Sequence of chain 1.B:
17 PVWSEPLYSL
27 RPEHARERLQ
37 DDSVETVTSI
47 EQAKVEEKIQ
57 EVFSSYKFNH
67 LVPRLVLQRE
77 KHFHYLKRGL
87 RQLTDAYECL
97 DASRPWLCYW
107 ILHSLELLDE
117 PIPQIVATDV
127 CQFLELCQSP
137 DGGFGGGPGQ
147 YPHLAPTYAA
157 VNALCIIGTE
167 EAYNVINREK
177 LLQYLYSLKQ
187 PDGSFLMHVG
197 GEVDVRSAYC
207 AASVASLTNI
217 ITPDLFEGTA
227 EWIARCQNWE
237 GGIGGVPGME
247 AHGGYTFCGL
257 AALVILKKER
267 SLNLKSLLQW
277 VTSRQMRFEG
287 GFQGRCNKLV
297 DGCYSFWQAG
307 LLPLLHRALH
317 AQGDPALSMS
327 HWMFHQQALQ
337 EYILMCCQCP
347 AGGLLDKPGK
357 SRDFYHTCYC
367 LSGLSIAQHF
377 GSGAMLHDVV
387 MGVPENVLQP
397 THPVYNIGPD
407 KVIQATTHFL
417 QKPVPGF

Sequence of chain 1.A:
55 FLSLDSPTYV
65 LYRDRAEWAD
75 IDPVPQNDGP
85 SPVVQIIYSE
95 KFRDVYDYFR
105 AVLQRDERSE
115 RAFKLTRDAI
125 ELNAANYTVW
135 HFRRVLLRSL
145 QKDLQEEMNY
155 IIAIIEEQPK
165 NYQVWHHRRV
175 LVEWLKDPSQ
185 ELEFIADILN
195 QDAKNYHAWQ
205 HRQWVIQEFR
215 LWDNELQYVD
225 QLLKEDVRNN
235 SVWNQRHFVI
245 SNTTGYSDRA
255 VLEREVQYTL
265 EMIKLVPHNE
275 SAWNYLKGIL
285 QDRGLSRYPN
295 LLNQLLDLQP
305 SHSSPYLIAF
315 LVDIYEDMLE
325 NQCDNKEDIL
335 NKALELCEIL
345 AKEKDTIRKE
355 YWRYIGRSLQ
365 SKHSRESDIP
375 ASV

Binding-site contacts:
Ligand atom OAE contacts residue TYR166 of chain 1.A at 3.7 Å.
Ligand atom CAM contacts residue FPP1 of chain 1.D at 3.5 Å.
Ligand atom CAF contacts residue LEU96 of chain 1.B at 3.6 Å (hydrophobic).
Ligand atom NAZ contacts residue TYR361 of chain 1.B at 3.9 Å.
Ligand atom CAI contacts residue TYR300 of chain 1.B at 3.8 Å (hydrophobic).
Ligand atom NAC contacts residue LEU96 of chain 1.B at 3.6 Å.
Ligand atom CAU contacts residue ASP297 of chain 1.B at 3.1 Å.
Ligand atom NAZ contacts residue ASP297 of chain 1.B at 3.1 Å (salt-bridge).
Ligand atom CAN contacts residue FPP1 of chain 1.D at 3.5 Å.
Ligand atom CAO contacts residue ASP359 of chain 1.B at 3.5 Å.
Ligand atom CAK contacts residue SER99 of chain 1.B at 3.7 Å.
Ligand atom CAF contacts residue TYR361 of chain 1.B at 3.2 Å (hydrophobic).
Ligand atom NAC contacts residue TYR93 of chain 1.B at 3.5 Å.
Ligand atom CAT contacts residue TYR361 of chain 1.B at 3.5 Å (hydrophobic).
Ligand atom CAP contacts residue TYR361 of chain 1.B at 3.5 Å (hydrophobic).
Ligand atom NAC contacts residue ASP359 of chain 1.B at 3.6 Å.
Ligand atom CAH contacts residue FPP1 of chain 1.D at 3.4 Å.
Ligand atom CBB contacts residue TYR361 of chain 1.B at 3.3 Å (hydrophobic).
Ligand atom CAA contacts residue FPP1 of chain 1.D at 3.6 Å.
Ligand atom NAZ contacts residue HIS362 of chain 1.B at 3.1 Å (h-bond).
Ligand atom CAL contacts residue TRP106 of chain 1.B at 3.6 Å (hydrophobic).
Ligand atom CAI contacts residue FPP1 of chain 1.D at 3.8 Å.
Ligand atom CAP contacts residue TRP106 of chain 1.B at 3.7 Å (hydrophobic).
Ligand atom CAU contacts residue HIS362 of chain 1.B at 3.8 Å.
Ligand atom NAC contacts residue TRP106 of chain 1.B at 3.9 Å.
Ligand atom CAF contacts residue ASP359 of chain 1.B at 3.5 Å.
Ligand atom CAJ contacts residue TRP102 of chain 1.B at 3.6 Å (hydrophobic).
Ligand atom CAG contacts residue TYR300 of chain 1.B at 3.2 Å (hydrophobic).
Ligand atom NAZ contacts residue ZN1 of chain 1.C at 2.0 Å.
Ligand atom CAU contacts residue ZN1 of chain 1.C at 2.9 Å.
Ligand atom NAZ contacts residue CYS299 of chain 1.B at 3.8 Å.
Ligand atom NAC contacts residue PHE360 of chain 1.B at 3.5 Å (h-bond).
Ligand atom CAT contacts residue ZN1 of chain 1.C at 3.1 Å.
Ligand atom CAI contacts residue TYR361 of chain 1.B at 3.5 Å (hydrophobic).
Ligand atom CAJ contacts residue TRP106 of chain 1.B at 3.6 Å (hydrophobic).
Ligand atom CAN contacts residue TYR361 of chain 1.B at 3.6 Å (hydrophobic).
Ligand atom CAL contacts residue TRP102 of chain 1.B at 3.7 Å (hydrophobic).
Ligand atom CAT contacts residue HIS362 of chain 1.B at 3.4 Å.
Ligand atom NAC contacts residue TYR361 of chain 1.B at 3.4 Å (h-bond).
Ligand atom CAO contacts residue TYR361 of chain 1.B at 3.9 Å (hydrophobic).

A small-molecule ligand and the protein it binds are described below.
Small molecule (SMILES): Cc1ccccc1S(=O)(=O)N(CCN(Cc1cncn1C)c1ccc(C#N)cc1)Cc1ccccc1